Binding-site contacts:
Ligand atom C1 contacts residue SER216 of chain 2.A at 3.6 Å.
Ligand atom C5 contacts residue SER216 of chain 2.A at 3.6 Å.
Ligand atom C7 contacts residue ASN109 of chain 2.A at 3.5 Å.
Ligand atom C3 contacts residue ASN109 of chain 2.A at 3.8 Å.
Ligand atom O3 contacts residue SER216 of chain 2.A at 4.3 Å.
Ligand atom C2 contacts residue ASN109 of chain 2.A at 2.5 Å.
Ligand atom C6 contacts residue GLN218 of chain 2.A at 4.1 Å.
Ligand atom O7 contacts residue ASN109 of chain 2.A at 3.7 Å.
Ligand atom C2 contacts residue SER216 of chain 2.A at 4.0 Å.
Ligand atom N2 contacts residue ASN109 of chain 2.A at 3.0 Å (h-bond).
Ligand atom C1 contacts residue GLN218 of chain 2.A at 3.9 Å.
Ligand atom C4 contacts residue SER216 of chain 2.A at 4.1 Å.
Ligand atom O5 contacts residue GLN218 of chain 2.A at 3.3 Å (h-bond).
Ligand atom C3 contacts residue SER216 of chain 2.A at 3.6 Å.
Ligand atom C5 contacts residue ASN109 of chain 2.A at 3.7 Å.
Ligand atom C5 contacts residue GLN218 of chain 2.A at 4.1 Å.
Ligand atom C1 contacts residue ASN109 of chain 2.A at 1.4 Å.
Ligand atom O5 contacts residue SER216 of chain 2.A at 4.0 Å.
Ligand atom O5 contacts residue ASN109 of chain 2.A at 2.4 Å (h-bond).
Ligand atom O4 contacts residue SER216 of chain 2.A at 4.3 Å.
Ligand atom C8 contacts residue TYR217 of chain 2.A at 3.7 Å (hydrophobic).
Ligand atom N2 contacts residue SER216 of chain 2.A at 4.2 Å.
Ligand atom C4 contacts residue ASN109 of chain 2.A at 4.2 Å.

This protein binds this small molecule.
Small molecule (SMILES): CC(=O)N[C@H]1[C@H](O[C@H]2[C@H](O)[C@@H](NC(C)=O)CO[C@@H]2CO)O[C@H](CO)[C@@H](O[C@@H]2O[C@H](CO)[C@@H](O)[C@H](O)[C@@H]2O)[C@@H]1O

Sequence of chain 2.A:
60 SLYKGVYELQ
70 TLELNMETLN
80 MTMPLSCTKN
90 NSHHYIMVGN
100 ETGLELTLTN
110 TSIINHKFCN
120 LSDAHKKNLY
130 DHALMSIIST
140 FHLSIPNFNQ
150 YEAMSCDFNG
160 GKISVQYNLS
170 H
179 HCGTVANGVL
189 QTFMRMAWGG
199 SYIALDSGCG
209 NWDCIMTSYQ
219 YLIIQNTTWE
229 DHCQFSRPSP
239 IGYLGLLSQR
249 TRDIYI